The small molecule below binds the protein below.
Small molecule (SMILES): Nc1ccc(C(=O)O)cc1O

Binding-site contacts:
Ligand atom C7 contacts residue ASN355 of chain 1.B at 4.0 Å.
Ligand atom C2 contacts residue TRP351 of chain 1.B at 3.3 Å (hydrophobic).
Ligand atom C2 contacts residue ASN355 of chain 1.B at 4.1 Å.
Ligand atom O9 contacts residue ASN355 of chain 1.B at 3.5 Å (h-bond).
Ligand atom C3 contacts residue TRP351 of chain 1.B at 3.4 Å (hydrophobic).
Ligand atom C8 contacts residue GLN352 of chain 1.B at 3.3 Å.
Ligand atom N1 contacts residue ASN355 of chain 1.B at 3.6 Å (h-bond).
Ligand atom C6 contacts residue GLN352 of chain 1.B at 3.9 Å.
Ligand atom O10 contacts residue GLN352 of chain 1.B at 2.9 Å (h-bond).
Ligand atom O11 contacts residue GLN352 of chain 1.B at 3.9 Å.
Ligand atom C7 contacts residue TRP351 of chain 1.B at 3.8 Å (hydrophobic).
Ligand atom O9 contacts residue TRP351 of chain 1.B at 4.5 Å.
Ligand atom C5 contacts residue TRP351 of chain 1.B at 4.0 Å (hydrophobic).
Ligand atom C6 contacts residue TRP351 of chain 1.B at 4.0 Å (hydrophobic).
Ligand atom C4 contacts residue TRP351 of chain 1.B at 3.9 Å (hydrophobic).
Ligand atom C5 contacts residue GLN352 of chain 1.B at 3.8 Å.
Ligand atom N1 contacts residue TRP351 of chain 1.B at 3.5 Å.

Sequence of chain 1.B:
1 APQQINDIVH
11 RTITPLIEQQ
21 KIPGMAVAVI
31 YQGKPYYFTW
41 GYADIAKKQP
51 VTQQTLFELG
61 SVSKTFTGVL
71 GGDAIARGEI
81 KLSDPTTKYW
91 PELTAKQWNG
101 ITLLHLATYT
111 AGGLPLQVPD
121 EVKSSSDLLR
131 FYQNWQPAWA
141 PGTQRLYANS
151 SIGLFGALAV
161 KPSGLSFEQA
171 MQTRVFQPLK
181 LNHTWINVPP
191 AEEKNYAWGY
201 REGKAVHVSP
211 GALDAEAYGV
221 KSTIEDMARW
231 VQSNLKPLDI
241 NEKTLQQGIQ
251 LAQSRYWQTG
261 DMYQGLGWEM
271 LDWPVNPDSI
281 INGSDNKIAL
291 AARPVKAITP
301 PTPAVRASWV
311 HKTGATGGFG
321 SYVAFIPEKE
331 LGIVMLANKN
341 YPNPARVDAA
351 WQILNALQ